Binding-site contacts:
Ligand atom CBX contacts residue TRP52 of chain 1.C at 3.3 Å (hydrophobic).
Ligand atom OAO contacts residue LYS181 of chain 1.C at 3.2 Å (salt-bridge).
Ligand atom CBD contacts residue ASP75 of chain 1.C at 3.6 Å.
Ligand atom CCD contacts residue TRP52 of chain 1.C at 3.5 Å (hydrophobic).
Ligand atom CBS contacts residue GLN76 of chain 1.C at 3.5 Å.
Ligand atom OAA contacts residue GLN76 of chain 1.C at 3.0 Å (h-bond).
Ligand atom OAM contacts residue ARG255 of chain 1.C at 3.4 Å (salt-bridge).
Ligand atom CBK contacts residue TRP52 of chain 1.C at 3.3 Å (hydrophobic).
Ligand atom CCH contacts residue TRP52 of chain 1.C at 3.5 Å (hydrophobic).
Ligand atom OAJ contacts residue ARG402 of chain 1.C at 3.1 Å.
Ligand atom CBU contacts residue GLN76 of chain 1.C at 3.6 Å.
Ligand atom CAZ contacts residue GLN76 of chain 1.C at 3.5 Å.
Ligand atom OAO contacts residue VAL180 of chain 1.C at 3.5 Å.
Ligand atom CBT contacts residue LYS184 of chain 1.C at 3.6 Å.
Ligand atom OAR contacts residue LYS188 of chain 1.C at 2.7 Å (salt-bridge).
Ligand atom OAI contacts residue LYS78 of chain 1.C at 2.8 Å (salt-bridge).
Ligand atom OAA contacts residue LYS190 of chain 1.C at 3.6 Å.
Ligand atom NBL contacts residue SO41 of chain 1.J at 3.4 Å (h-bond).
Ligand atom OAT contacts residue PRO79 of chain 1.C at 3.2 Å.
Ligand atom OAO contacts residue LYS184 of chain 1.C at 3.5 Å.
Ligand atom OAC contacts residue ARG192 of chain 1.C at 3.5 Å (salt-bridge).
Ligand atom CBT contacts residue ARG192 of chain 1.C at 3.5 Å.
Ligand atom OAL contacts residue ARG255 of chain 1.C at 3.4 Å (salt-bridge).
Ligand atom CAX contacts residue GLN76 of chain 1.C at 3.4 Å.
Ligand atom OAN contacts residue LYS184 of chain 1.C at 3.2 Å.
Ligand atom OAU contacts residue LYS181 of chain 1.C at 3.1 Å.
Ligand atom OAS contacts residue ARG402 of chain 1.C at 3.0 Å.
Ligand atom CBD contacts residue LYS188 of chain 1.C at 3.5 Å.
Ligand atom CAX contacts residue ARG255 of chain 1.C at 3.6 Å.
Ligand atom OAB contacts residue LYS190 of chain 1.C at 3.2 Å.
Ligand atom CAY contacts residue ARG192 of chain 1.C at 3.6 Å.
Ligand atom CCF contacts residue TRP52 of chain 1.C at 3.3 Å (hydrophobic).
Ligand atom CAV contacts residue ARG255 of chain 1.C at 3.5 Å.
Ligand atom CAV contacts residue GLN76 of chain 1.C at 3.4 Å.
Ligand atom CBF contacts residue GLN76 of chain 1.C at 3.6 Å.
Ligand atom CBC contacts residue GLU178 of chain 1.C at 3.5 Å.
Ligand atom CBF contacts residue LYS190 of chain 1.C at 3.6 Å.
Ligand atom CBB contacts residue ASP75 of chain 1.C at 3.5 Å.
Ligand atom CBI contacts residue TRP52 of chain 1.C at 3.5 Å (hydrophobic).
Ligand atom CBA contacts residue VAL180 of chain 1.C at 3.5 Å (hydrophobic).

The small molecule below binds the protein below.
Small molecule (SMILES): O=C(Nc1cccc(C(=O)Nc2ccc(S(=O)(=O)O)c3cc(S(=O)(=O)O)cc(S(=O)(=O)O)c23)c1)Nc1cccc(C(=O)Nc2ccc(S(=O)(=O)O)c3cc(S(=O)(=O)O)cc(S(=O)(=O)O)c23)c1

Sequence of chain 1.C:
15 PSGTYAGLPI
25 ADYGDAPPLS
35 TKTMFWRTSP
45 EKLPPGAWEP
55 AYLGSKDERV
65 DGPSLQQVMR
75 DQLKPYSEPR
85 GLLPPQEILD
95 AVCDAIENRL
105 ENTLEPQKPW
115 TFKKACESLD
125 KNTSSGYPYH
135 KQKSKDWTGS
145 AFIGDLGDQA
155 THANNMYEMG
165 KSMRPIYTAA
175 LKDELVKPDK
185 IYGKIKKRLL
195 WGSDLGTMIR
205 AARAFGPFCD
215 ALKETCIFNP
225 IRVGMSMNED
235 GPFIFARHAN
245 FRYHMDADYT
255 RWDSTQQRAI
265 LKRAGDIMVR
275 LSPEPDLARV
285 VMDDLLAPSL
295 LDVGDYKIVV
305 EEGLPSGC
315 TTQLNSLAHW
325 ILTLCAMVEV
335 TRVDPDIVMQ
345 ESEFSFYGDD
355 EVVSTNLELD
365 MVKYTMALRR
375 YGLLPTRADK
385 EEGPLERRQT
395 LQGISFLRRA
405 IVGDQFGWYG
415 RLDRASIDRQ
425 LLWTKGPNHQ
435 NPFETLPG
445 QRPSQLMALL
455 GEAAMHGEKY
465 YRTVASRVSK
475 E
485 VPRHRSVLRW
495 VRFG